This protein binds this small molecule.
Small molecule (SMILES): CC(=O)N[C@@H]1[C@@H](O)[C@H](O)[C@@H](CO)O[C@H]1O

Binding-site contacts:
Ligand atom C1 contacts residue ASN154 of chain 1.B at 1.5 Å.
Ligand atom C5 contacts residue ASN154 of chain 1.B at 3.7 Å.
Ligand atom O7 contacts residue ASN154 of chain 1.B at 3.5 Å (h-bond).
Ligand atom C7 contacts residue ASN154 of chain 1.B at 3.3 Å.
Ligand atom O5 contacts residue LYS3 of chain 1.B at 3.4 Å (salt-bridge).
Ligand atom C8 contacts residue ASN154 of chain 1.B at 4.4 Å.
Ligand atom C4 contacts residue ASN154 of chain 1.B at 4.3 Å.
Ligand atom C2 contacts residue ASN154 of chain 1.B at 2.5 Å.
Ligand atom N2 contacts residue ASN154 of chain 1.B at 2.9 Å (h-bond).
Ligand atom O5 contacts residue ASN154 of chain 1.B at 2.4 Å (h-bond).
Ligand atom C1 contacts residue LYS3 of chain 1.B at 3.9 Å.
Ligand atom C3 contacts residue ASN154 of chain 1.B at 3.9 Å.
Ligand atom C5 contacts residue LYS3 of chain 1.B at 3.7 Å.
Ligand atom C6 contacts residue LYS3 of chain 1.B at 3.9 Å.

Sequence of chain 1.B:
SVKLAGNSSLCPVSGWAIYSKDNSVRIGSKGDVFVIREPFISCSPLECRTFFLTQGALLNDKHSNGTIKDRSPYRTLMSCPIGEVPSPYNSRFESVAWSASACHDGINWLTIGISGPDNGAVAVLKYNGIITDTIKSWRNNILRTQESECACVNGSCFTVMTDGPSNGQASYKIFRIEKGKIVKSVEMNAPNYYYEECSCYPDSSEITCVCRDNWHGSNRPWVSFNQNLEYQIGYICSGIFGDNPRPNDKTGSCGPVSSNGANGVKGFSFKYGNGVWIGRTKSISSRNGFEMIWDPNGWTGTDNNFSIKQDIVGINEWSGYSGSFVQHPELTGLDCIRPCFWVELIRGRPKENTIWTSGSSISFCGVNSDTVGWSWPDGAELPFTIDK